Sequence of chain 1.D:
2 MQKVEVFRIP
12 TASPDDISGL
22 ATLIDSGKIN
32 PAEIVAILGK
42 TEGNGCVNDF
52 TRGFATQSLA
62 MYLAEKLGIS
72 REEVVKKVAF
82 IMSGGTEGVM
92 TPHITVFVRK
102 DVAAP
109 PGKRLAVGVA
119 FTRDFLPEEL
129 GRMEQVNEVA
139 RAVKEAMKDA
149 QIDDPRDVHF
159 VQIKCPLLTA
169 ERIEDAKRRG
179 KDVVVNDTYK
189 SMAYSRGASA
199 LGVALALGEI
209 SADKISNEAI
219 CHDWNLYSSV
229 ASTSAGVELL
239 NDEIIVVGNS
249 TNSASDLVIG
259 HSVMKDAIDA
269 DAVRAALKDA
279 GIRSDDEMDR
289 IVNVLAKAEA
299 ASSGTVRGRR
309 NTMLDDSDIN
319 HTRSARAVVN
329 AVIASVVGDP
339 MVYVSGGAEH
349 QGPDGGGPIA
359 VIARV

The protein below binds the small molecule below.
Small molecule (SMILES): OCCCO

Binding-site contacts:
Ligand atom C3 contacts residue SER322 of chain 1.D at 3.3 Å.
Ligand atom O1 contacts residue ILE317 of chain 1.B at 4.3 Å.
Ligand atom O1 contacts residue ALA325 of chain 1.D at 3.9 Å.
Ligand atom C2 contacts residue ARG321 of chain 1.B at 4.0 Å.
Ligand atom O3 contacts residue GLU88 of chain 1.B at 3.4 Å.
Ligand atom C3 contacts residue GLU88 of chain 1.B at 3.8 Å.
Ligand atom C2 contacts residue SER322 of chain 1.B at 4.4 Å.
Ligand atom C3 contacts residue ILE317 of chain 1.D at 3.5 Å (hydrophobic).
Ligand atom C3 contacts residue GLY89 of chain 1.B at 4.2 Å.
Ligand atom C1 contacts residue ALA325 of chain 1.D at 3.7 Å (hydrophobic).
Ligand atom O1 contacts residue SER322 of chain 1.D at 4.2 Å.
Ligand atom C1 contacts residue SER322 of chain 1.D at 4.2 Å.
Ligand atom C1 contacts residue ALA325 of chain 1.B at 3.7 Å (hydrophobic).
Ligand atom C2 contacts residue ILE317 of chain 1.D at 4.3 Å (hydrophobic).
Ligand atom O1 contacts residue ARG321 of chain 1.D at 4.0 Å.
Ligand atom O3 contacts residue GLY89 of chain 1.B at 3.0 Å (h-bond).
Ligand atom C2 contacts residue ALA325 of chain 1.B at 3.8 Å (hydrophobic).
Ligand atom O1 contacts residue GLU88 of chain 1.D at 3.9 Å.
Ligand atom O3 contacts residue SER322 of chain 1.D at 2.8 Å (h-bond).
Ligand atom C2 contacts residue GLU88 of chain 1.B at 3.8 Å.

Sequence of chain 1.B:
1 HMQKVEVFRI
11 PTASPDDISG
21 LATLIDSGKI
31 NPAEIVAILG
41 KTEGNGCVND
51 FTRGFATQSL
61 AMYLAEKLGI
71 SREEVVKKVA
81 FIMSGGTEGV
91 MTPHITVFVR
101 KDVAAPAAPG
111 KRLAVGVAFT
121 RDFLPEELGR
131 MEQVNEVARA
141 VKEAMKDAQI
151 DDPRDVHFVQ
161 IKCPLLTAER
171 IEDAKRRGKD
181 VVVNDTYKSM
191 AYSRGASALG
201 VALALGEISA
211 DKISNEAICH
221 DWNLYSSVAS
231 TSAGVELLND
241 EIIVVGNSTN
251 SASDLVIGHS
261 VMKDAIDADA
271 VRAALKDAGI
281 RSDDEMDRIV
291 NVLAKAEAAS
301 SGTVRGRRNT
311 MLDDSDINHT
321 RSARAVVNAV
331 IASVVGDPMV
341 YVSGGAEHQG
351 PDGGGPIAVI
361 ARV